A protein and the small-molecule ligand that binds it are described below.
Small molecule (SMILES): [H]/N=C/[C@H](C[C@@H]1CCNC1=O)NC(=O)[C@@H]1[C@@H]2[C@H](CN1C(=O)[C@@H](NC(=O)C(F)(F)F)C(C)(C)C)C2(C)C

Sequence of chain 1.A:
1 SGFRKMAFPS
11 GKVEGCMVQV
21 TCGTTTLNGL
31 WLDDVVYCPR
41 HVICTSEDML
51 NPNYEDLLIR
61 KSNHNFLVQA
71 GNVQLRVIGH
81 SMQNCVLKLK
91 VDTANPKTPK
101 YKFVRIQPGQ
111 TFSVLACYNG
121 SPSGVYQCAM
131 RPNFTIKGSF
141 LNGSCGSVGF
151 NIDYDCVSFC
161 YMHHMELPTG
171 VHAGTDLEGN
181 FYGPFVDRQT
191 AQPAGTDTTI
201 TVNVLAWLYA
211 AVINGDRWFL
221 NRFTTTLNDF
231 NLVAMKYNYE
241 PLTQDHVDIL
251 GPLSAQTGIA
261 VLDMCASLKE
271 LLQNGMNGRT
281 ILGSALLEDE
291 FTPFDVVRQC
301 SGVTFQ

Sequence of chain 2.A:
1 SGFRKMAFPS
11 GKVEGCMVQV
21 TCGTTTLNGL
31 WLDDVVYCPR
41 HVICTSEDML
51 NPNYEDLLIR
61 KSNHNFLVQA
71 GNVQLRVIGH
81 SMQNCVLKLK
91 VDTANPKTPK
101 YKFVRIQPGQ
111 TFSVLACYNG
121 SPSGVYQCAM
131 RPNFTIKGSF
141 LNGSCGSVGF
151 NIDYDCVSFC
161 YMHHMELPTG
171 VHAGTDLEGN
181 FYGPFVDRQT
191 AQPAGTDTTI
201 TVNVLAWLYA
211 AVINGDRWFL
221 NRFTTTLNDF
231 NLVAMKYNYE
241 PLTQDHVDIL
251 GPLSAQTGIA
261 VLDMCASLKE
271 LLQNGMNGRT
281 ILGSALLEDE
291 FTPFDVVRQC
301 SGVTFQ

Binding-site contacts:
Ligand atom O1 contacts residue GLU166 of chain 1.A at 3.4 Å.
Ligand atom O1 contacts residue HIS172 of chain 1.A at 3.6 Å.
Ligand atom C10 contacts residue GLN189 of chain 1.A at 3.5 Å.
Ligand atom C2 contacts residue CYS145 of chain 1.A at 2.8 Å (hydrophobic).
Ligand atom F2 contacts residue LEU167 of chain 1.A at 3.7 Å.
Ligand atom N1 contacts residue CYS145 of chain 1.A at 3.0 Å (h-bond).
Ligand atom C1 contacts residue HIS164 of chain 1.A at 3.7 Å.
Ligand atom F3 contacts residue MET165 of chain 1.A at 3.1 Å.
Ligand atom O1 contacts residue PHE140 of chain 1.A at 3.4 Å.
Ligand atom N5 contacts residue GLY143 of chain 1.A at 3.4 Å (h-bond).
Ligand atom C21 contacts residue GLU166 of chain 1.A at 3.6 Å.
Ligand atom C22 contacts residue GLU166 of chain 1.A at 3.4 Å.
Ligand atom F3 contacts residue THR190 of chain 1.A at 3.0 Å.
Ligand atom N4 contacts residue GLU166 of chain 1.A at 2.7 Å (salt-bridge).
Ligand atom C6 contacts residue ASN142 of chain 1.A at 3.5 Å.
Ligand atom F2 contacts residue MET165 of chain 1.A at 2.9 Å.
Ligand atom C23 contacts residue GLU166 of chain 1.A at 3.3 Å.
Ligand atom F3 contacts residue GLN192 of chain 1.A at 3.6 Å.
Ligand atom C20 contacts residue HIS41 of chain 1.A at 3.6 Å.
Ligand atom N2 contacts residue PHE140 of chain 1.A at 3.3 Å (h-bond).
Ligand atom N1 contacts residue HIS164 of chain 1.A at 2.9 Å (h-bond).
Ligand atom N5 contacts residue SER144 of chain 1.A at 3.5 Å (h-bond).
Ligand atom C8 contacts residue GLU166 of chain 1.A at 3.4 Å.
Ligand atom F1 contacts residue GLU166 of chain 1.A at 3.3 Å.
Ligand atom C19 contacts residue ARG188 of chain 1.A at 3.7 Å.
Ligand atom F1 contacts residue LEU167 of chain 1.A at 3.7 Å.
Ligand atom O1 contacts residue HIS163 of chain 1.A at 2.8 Å (h-bond).
Ligand atom F2 contacts residue GLU166 of chain 1.A at 2.8 Å.
Ligand atom C3 contacts residue CYS145 of chain 1.A at 1.8 Å (hydrophobic).
Ligand atom C4 contacts residue CYS145 of chain 1.A at 3.3 Å (hydrophobic).
Ligand atom C20 contacts residue MET49 of chain 1.A at 3.6 Å (hydrophobic).
Ligand atom O3 contacts residue GLU166 of chain 1.A at 2.9 Å (salt-bridge).
Ligand atom C20 contacts residue TYR54 of chain 1.A at 3.7 Å (hydrophobic).
Ligand atom O3 contacts residue MET165 of chain 1.A at 3.3 Å.
Ligand atom O4 contacts residue GLN189 of chain 1.A at 3.2 Å.
Ligand atom C9 contacts residue HIS164 of chain 1.A at 3.5 Å.
Ligand atom N2 contacts residue GLU166 of chain 1.A at 3.0 Å (salt-bridge).
Ligand atom C22 contacts residue MET165 of chain 1.A at 3.4 Å (hydrophobic).
Ligand atom N5 contacts residue CYS145 of chain 1.A at 2.7 Å (h-bond).
Ligand atom F1 contacts residue PRO168 of chain 1.A at 3.2 Å.